Binding-site contacts:
Ligand atom C contacts residue ARG361 of chain 1.A at 4.2 Å.
Ligand atom CA contacts residue ARG361 of chain 1.A at 4.1 Å.
Ligand atom CB contacts residue ARG360 of chain 1.A at 4.3 Å.
Ligand atom CG contacts residue ARG360 of chain 1.A at 3.9 Å.
Ligand atom CD contacts residue ARG361 of chain 1.A at 3.3 Å.
Ligand atom N contacts residue ARG360 of chain 1.A at 3.9 Å.
Ligand atom O contacts residue ARG361 of chain 1.A at 3.5 Å.
Ligand atom CD contacts residue ARG360 of chain 1.A at 3.2 Å.
Ligand atom CD contacts residue GLY363 of chain 1.A at 4.4 Å.
Ligand atom N contacts residue ARG361 of chain 1.A at 2.9 Å (salt-bridge).

Sequence of chain 1.A:
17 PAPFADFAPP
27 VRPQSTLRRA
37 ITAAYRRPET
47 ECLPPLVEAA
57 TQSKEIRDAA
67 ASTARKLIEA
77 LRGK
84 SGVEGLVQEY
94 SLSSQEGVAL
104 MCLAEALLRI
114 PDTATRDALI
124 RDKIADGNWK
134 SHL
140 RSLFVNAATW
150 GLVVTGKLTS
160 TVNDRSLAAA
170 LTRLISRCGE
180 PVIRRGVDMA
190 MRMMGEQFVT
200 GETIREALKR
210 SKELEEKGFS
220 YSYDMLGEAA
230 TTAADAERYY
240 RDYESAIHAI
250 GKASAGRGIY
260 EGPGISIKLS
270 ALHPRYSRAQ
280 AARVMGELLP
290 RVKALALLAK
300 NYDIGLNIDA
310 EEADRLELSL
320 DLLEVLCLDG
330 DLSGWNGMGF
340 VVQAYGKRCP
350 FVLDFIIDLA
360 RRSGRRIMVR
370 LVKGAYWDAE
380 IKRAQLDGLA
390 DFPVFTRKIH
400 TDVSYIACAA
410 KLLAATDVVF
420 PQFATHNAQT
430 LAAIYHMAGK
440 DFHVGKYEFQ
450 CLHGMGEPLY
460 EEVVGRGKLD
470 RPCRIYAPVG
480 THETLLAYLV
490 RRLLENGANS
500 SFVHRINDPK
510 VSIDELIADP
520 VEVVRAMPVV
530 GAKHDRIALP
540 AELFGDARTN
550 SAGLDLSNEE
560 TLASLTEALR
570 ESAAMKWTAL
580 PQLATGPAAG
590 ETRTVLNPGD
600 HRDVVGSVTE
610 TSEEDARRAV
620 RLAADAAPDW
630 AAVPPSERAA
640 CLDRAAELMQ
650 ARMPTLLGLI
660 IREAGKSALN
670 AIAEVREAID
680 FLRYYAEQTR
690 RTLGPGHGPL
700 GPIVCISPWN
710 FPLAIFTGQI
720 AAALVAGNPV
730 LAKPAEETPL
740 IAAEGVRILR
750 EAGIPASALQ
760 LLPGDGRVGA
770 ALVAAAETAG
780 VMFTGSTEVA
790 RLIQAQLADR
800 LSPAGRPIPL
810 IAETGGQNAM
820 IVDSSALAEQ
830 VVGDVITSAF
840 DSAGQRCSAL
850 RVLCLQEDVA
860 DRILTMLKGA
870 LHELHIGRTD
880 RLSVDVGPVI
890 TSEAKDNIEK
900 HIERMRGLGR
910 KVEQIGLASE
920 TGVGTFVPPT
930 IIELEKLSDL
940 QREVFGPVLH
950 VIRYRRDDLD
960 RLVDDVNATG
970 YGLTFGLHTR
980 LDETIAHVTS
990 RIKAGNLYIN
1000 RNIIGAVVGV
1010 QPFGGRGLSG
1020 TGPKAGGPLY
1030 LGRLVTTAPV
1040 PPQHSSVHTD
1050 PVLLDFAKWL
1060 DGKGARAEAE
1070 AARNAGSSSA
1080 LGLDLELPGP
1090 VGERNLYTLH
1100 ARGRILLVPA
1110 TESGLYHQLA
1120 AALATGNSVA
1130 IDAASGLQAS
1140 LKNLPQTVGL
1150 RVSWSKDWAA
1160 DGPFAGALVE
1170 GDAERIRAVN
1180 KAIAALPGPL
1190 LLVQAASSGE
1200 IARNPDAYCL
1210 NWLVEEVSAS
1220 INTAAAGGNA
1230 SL

A small-molecule ligand and the protein it binds are described below.
Small molecule (SMILES): O=C(O)[C@@H]1CCCN1